Binding-site contacts:
Ligand atom N8 contacts residue HIS105 of chain 1.A at 3.1 Å (h-bond).
Ligand atom O28 contacts residue PRO118 of chain 1.A at 3.8 Å.
Ligand atom C27 contacts residue TYR134 of chain 1.A at 3.8 Å (hydrophobic).
Ligand atom F16 contacts residue LEU148 of chain 1.A at 3.5 Å.
Ligand atom C19 contacts residue VAL108 of chain 1.A at 3.7 Å (hydrophobic).
Ligand atom F15 contacts residue PHE120 of chain 1.A at 3.4 Å.
Ligand atom C4 contacts residue PRO118 of chain 1.A at 3.8 Å (hydrophobic).
Ligand atom CL23 contacts residue GOL1 of chain 1.E at 3.8 Å.
Ligand atom C6 contacts residue GOL1 of chain 1.E at 3.2 Å.
Ligand atom C18 contacts residue HIS105 of chain 1.A at 3.9 Å.
Ligand atom C1 contacts residue GOL1 of chain 1.E at 3.6 Å.
Ligand atom O29 contacts residue ARG138 of chain 1.A at 3.1 Å (salt-bridge).
Ligand atom O29 contacts residue SER136 of chain 1.A at 3.1 Å (h-bond).
Ligand atom CL7 contacts residue GOL1 of chain 1.E at 3.5 Å.
Ligand atom C9 contacts residue HIS105 of chain 1.A at 3.8 Å.
Ligand atom CL23 contacts residue TYR83 of chain 1.A at 3.4 Å.
Ligand atom CL7 contacts residue HIS105 of chain 1.A at 3.4 Å.
Ligand atom C21 contacts residue THR78 of chain 1.A at 3.6 Å.
Ligand atom C22 contacts residue TRP74 of chain 1.A at 3.6 Å (hydrophobic).
Ligand atom F15 contacts residue LEU101 of chain 1.A at 3.4 Å.
Ligand atom C10 contacts residue HIS105 of chain 1.A at 3.5 Å.
Ligand atom C25 contacts residue MET144 of chain 1.A at 3.8 Å (hydrophobic).
Ligand atom C27 contacts residue SER136 of chain 1.A at 3.2 Å.
Ligand atom O24 contacts residue TRP74 of chain 1.A at 2.8 Å (h-bond).
Ligand atom C5 contacts residue PRO118 of chain 1.A at 3.7 Å (hydrophobic).
Ligand atom F15 contacts residue HIS105 of chain 1.A at 3.7 Å.
Ligand atom O28 contacts residue SER136 of chain 1.A at 2.8 Å (h-bond).
Ligand atom C5 contacts residue GOL1 of chain 1.E at 3.3 Å.
Ligand atom C12 contacts residue PHE97 of chain 1.A at 3.8 Å (hydrophobic).
Ligand atom CL23 contacts residue THR78 of chain 1.A at 3.9 Å.
Ligand atom C4 contacts residue GOL1 of chain 1.E at 3.9 Å.
Ligand atom CL7 contacts residue LEU115 of chain 1.A at 3.6 Å.
Ligand atom O28 contacts residue TYR134 of chain 1.A at 2.7 Å (h-bond).
Ligand atom F14 contacts residue LEU148 of chain 1.A at 3.0 Å.
Ligand atom C6 contacts residue PRO118 of chain 1.A at 3.7 Å (hydrophobic).
Ligand atom C32 contacts residue MET144 of chain 1.A at 3.5 Å (hydrophobic).
Ligand atom C30 contacts residue MET1 of chain 1.A at 3.7 Å (hydrophobic).
Ligand atom C32 contacts residue MET1 of chain 1.A at 3.6 Å (hydrophobic).
Ligand atom C26 contacts residue LEU141 of chain 1.A at 3.4 Å (hydrophobic).
Ligand atom F16 contacts residue PHE120 of chain 1.A at 3.9 Å.

Sequence of chain 1.A:
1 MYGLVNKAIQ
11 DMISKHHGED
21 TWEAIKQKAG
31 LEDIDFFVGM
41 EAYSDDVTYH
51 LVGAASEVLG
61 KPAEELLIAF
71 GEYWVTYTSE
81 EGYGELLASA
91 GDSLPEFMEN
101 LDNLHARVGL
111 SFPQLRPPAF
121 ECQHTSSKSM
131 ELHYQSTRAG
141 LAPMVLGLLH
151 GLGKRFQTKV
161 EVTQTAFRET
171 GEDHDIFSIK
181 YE

A protein and the small-molecule ligand that binds it are described below.
Small molecule (SMILES): C[C@H]([C@H](C(=O)Nc1cc([C@@H](CC(=O)O)C2CC2)ccc1Cl)c1ccc(Cl)cc1)C(F)(F)F